Binding-site contacts:
Ligand atom C8 contacts residue ARG39 of chain 1.A at 4.1 Å.
Ligand atom O7 contacts residue THR17 of chain 1.A at 4.2 Å.
Ligand atom O1 contacts residue ASN44 of chain 1.A at 2.8 Å (h-bond).
Ligand atom O3 contacts residue GLN18 of chain 1.A at 3.8 Å.
Ligand atom O1 contacts residue VAL19 of chain 1.A at 4.5 Å.
Ligand atom O7 contacts residue VAL19 of chain 1.A at 3.5 Å (h-bond).
Ligand atom C5 contacts residue ASN44 of chain 1.A at 3.8 Å.
Ligand atom C7 contacts residue GLN18 of chain 1.A at 4.1 Å.
Ligand atom C4 contacts residue GLN18 of chain 1.A at 4.3 Å.
Ligand atom C6 contacts residue ASN44 of chain 1.A at 4.2 Å.
Ligand atom O1 contacts residue GLN18 of chain 1.A at 4.0 Å.
Ligand atom C7 contacts residue THR17 of chain 1.A at 4.2 Å.
Ligand atom C3 contacts residue GLN18 of chain 1.A at 4.1 Å.
Ligand atom O6 contacts residue ASN44 of chain 1.A at 3.5 Å (h-bond).
Ligand atom N2 contacts residue GLN18 of chain 1.A at 4.2 Å.
Ligand atom O5 contacts residue ASN44 of chain 1.A at 3.0 Å (h-bond).
Ligand atom O7 contacts residue ASN44 of chain 1.A at 4.1 Å.
Ligand atom C1 contacts residue ASN44 of chain 1.A at 3.2 Å.
Ligand atom C7 contacts residue ASN44 of chain 1.A at 4.4 Å.
Ligand atom O7 contacts residue GLN18 of chain 1.A at 3.5 Å.
Ligand atom C2 contacts residue GLN18 of chain 1.A at 3.8 Å.
Ligand atom C8 contacts residue THR17 of chain 1.A at 3.9 Å.

Sequence of chain 1.A:
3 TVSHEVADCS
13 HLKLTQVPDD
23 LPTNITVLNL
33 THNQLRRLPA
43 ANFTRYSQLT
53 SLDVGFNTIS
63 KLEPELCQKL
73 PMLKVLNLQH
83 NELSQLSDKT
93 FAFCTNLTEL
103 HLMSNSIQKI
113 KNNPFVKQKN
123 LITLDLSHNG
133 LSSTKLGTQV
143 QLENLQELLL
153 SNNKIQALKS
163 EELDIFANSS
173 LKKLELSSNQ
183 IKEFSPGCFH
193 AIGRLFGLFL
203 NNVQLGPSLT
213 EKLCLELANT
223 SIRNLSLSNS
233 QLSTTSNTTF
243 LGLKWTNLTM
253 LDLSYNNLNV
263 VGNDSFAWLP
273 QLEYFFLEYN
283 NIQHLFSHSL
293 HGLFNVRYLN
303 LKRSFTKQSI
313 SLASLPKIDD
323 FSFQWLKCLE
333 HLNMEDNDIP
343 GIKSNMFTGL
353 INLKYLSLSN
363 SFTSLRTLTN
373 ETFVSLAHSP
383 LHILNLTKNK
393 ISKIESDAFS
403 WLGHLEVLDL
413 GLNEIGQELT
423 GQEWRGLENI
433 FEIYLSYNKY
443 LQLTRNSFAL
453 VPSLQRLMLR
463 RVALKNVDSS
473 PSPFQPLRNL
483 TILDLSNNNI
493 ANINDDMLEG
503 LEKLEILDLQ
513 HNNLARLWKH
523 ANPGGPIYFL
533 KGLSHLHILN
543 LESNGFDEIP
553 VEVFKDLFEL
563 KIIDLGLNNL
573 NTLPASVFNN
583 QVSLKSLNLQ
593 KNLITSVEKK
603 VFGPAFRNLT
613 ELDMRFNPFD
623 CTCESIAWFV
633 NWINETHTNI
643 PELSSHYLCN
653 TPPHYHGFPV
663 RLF

The protein below binds the small molecule below.
Small molecule (SMILES): CC(=O)N[C@@H]1[C@@H](O)[C@H](O)[C@@H](CO)O[C@H]1O